Sequence of chain 1.C:
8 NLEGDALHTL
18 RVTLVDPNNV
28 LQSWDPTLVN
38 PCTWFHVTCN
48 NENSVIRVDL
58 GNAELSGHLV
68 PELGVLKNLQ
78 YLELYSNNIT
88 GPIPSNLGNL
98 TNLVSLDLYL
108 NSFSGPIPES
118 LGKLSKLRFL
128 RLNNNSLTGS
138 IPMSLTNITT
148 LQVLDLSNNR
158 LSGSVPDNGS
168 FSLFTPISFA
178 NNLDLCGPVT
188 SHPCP

Binding-site contacts:
Ligand atom C7 contacts residue ASN131 of chain 1.C at 3.4 Å.
Ligand atom C4 contacts residue ASN155 of chain 1.C at 4.4 Å.
Ligand atom O6 contacts residue ASN178 of chain 1.C at 3.5 Å (h-bond).
Ligand atom O7 contacts residue LEU107 of chain 1.C at 3.7 Å.
Ligand atom C8 contacts residue ASN131 of chain 1.C at 4.4 Å.
Ligand atom C7 contacts residue LEU107 of chain 1.C at 3.6 Å (hydrophobic).
Ligand atom O5 contacts residue ASN131 of chain 1.C at 2.4 Å (h-bond).
Ligand atom C6 contacts residue ASN178 of chain 1.C at 3.4 Å.
Ligand atom O3 contacts residue ASN131 of chain 1.C at 4.4 Å.
Ligand atom O7 contacts residue ASN131 of chain 1.C at 3.7 Å.
Ligand atom O5 contacts residue ASN155 of chain 1.C at 3.2 Å.
Ligand atom N2 contacts residue ASN131 of chain 1.C at 2.5 Å (h-bond).
Ligand atom C3 contacts residue ASN131 of chain 1.C at 3.5 Å.
Ligand atom N2 contacts residue LEU107 of chain 1.C at 4.2 Å.
Ligand atom C5 contacts residue ASN178 of chain 1.C at 4.0 Å.
Ligand atom C8 contacts residue LEU107 of chain 1.C at 3.6 Å (hydrophobic).
Ligand atom C1 contacts residue ASN131 of chain 1.C at 1.4 Å.
Ligand atom C6 contacts residue ASN155 of chain 1.C at 3.4 Å.
Ligand atom C5 contacts residue ASN155 of chain 1.C at 3.1 Å.
Ligand atom C4 contacts residue ASN131 of chain 1.C at 4.0 Å.
Ligand atom C2 contacts residue ASN131 of chain 1.C at 2.0 Å.
Ligand atom O6 contacts residue ASN155 of chain 1.C at 3.3 Å.
Ligand atom C5 contacts residue ASN131 of chain 1.C at 3.6 Å.
Ligand atom C1 contacts residue ASN155 of chain 1.C at 3.6 Å.

This protein binds this small molecule.
Small molecule (SMILES): CC(=O)N[C@@H]1[C@@H](O)[C@H](O)[C@@H](CO)O[C@H]1O